Sequence of chain 1.A:
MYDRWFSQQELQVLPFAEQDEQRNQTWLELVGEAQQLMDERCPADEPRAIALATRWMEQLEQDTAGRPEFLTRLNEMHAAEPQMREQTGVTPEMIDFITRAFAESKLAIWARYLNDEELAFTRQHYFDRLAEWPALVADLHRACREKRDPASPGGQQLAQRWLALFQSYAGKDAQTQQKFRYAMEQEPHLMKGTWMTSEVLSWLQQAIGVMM

Binding-site contacts:
Ligand atom O20 contacts residue THR103 of chain 1.A at 3.1 Å (h-bond).
Ligand atom C30 contacts residue THR198 of chain 1.A at 3.6 Å.
Ligand atom C31 contacts residue TRP137 of chain 1.A at 3.4 Å (hydrophobic).
Ligand atom C03 contacts residue PHE20 of chain 1.A at 3.6 Å (hydrophobic).
Ligand atom C12 contacts residue HIS82 of chain 1.A at 3.5 Å.
Ligand atom C54 contacts residue GLY197 of chain 1.A at 3.5 Å.
Ligand atom O40 contacts residue ARG185 of chain 1.A at 2.4 Å (salt-bridge).
Ligand atom O40 contacts residue GLN209 of chain 1.A at 3.1 Å (h-bond).
Ligand atom C13 contacts residue ASN79 of chain 1.A at 3.2 Å.
Ligand atom N16 contacts residue ASN79 of chain 1.A at 2.9 Å (h-bond).
Ligand atom N28 contacts residue TRP137 of chain 1.A at 3.4 Å.
Ligand atom O41 contacts residue ARG185 of chain 1.A at 3.1 Å (salt-bridge).
Ligand atom C25 contacts residue LEU134 of chain 1.A at 3.6 Å (hydrophobic).
Ligand atom C37 contacts residue LEU205 of chain 1.A at 3.6 Å (hydrophobic).
Ligand atom O56 contacts residue ASN79 of chain 1.A at 2.7 Å (h-bond).
Ligand atom C32 contacts residue TRP137 of chain 1.A at 3.5 Å (hydrophobic).
Ligand atom C09 contacts residue HIS82 of chain 1.A at 3.3 Å.
Ligand atom C24 contacts residue LEU134 of chain 1.A at 3.5 Å (hydrophobic).
Ligand atom O43 contacts residue MET188 of chain 1.A at 3.5 Å.
Ligand atom C39 contacts residue ARG185 of chain 1.A at 3.3 Å.
Ligand atom C19 contacts residue THR103 of chain 1.A at 3.5 Å.
Ligand atom C18 contacts residue THR103 of chain 1.A at 3.3 Å.
Ligand atom O53 contacts residue THR198 of chain 1.A at 3.3 Å.
Ligand atom C59 contacts residue TRP60 of chain 1.A at 3.3 Å (hydrophobic).
Ligand atom O53 contacts residue GLY197 of chain 1.A at 3.3 Å (h-bond).
Ligand atom O47 contacts residue MET200 of chain 1.A at 3.4 Å.
Ligand atom C39 contacts residue GLN209 of chain 1.A at 3.6 Å.
Ligand atom C46 contacts residue TYR173 of chain 1.A at 2.8 Å (hydrophobic).
Ligand atom O41 contacts residue MET188 of chain 1.A at 3.5 Å.
Ligand atom C52 contacts residue TRP137 of chain 1.A at 3.4 Å (hydrophobic).
Ligand atom C36 contacts residue TRP166 of chain 1.A at 3.3 Å (hydrophobic).
Ligand atom C21 contacts residue ASN79 of chain 1.A at 3.6 Å.
Ligand atom C27 contacts residue GLY197 of chain 1.A at 3.3 Å.
Ligand atom C52 contacts residue LEU134 of chain 1.A at 3.6 Å (hydrophobic).
Ligand atom C31 contacts residue THR198 of chain 1.A at 3.6 Å.
Ligand atom O60 contacts residue HIS82 of chain 1.A at 2.6 Å (h-bond).
Ligand atom N16 contacts residue ILE99 of chain 1.A at 3.6 Å.
Ligand atom C30 contacts residue TRP137 of chain 1.A at 3.6 Å (hydrophobic).
Ligand atom C04 contacts residue PHE20 of chain 1.A at 3.0 Å (hydrophobic).
Ligand atom C25 contacts residue PRO138 of chain 1.A at 3.6 Å (hydrophobic).

This small molecule binds to this protein.
Small molecule (SMILES): COc1c(NC(=O)c2ccc(NC(=O)c3ccc(N4C(=O)C[C@H](NC(=O)c5ccc(NC(=O)/C(C)=C/c6ccc(O)cc6)cc5)C4=O)cc3)c(OC)c2O)ccc(C(=O)O)c1O